This small molecule binds to this protein.
Small molecule (SMILES): CC(=O)N[C@@H]1[C@@H](O)[C@H](O)[C@@H](CO)O[C@H]1O

Sequence of chain 1.B:
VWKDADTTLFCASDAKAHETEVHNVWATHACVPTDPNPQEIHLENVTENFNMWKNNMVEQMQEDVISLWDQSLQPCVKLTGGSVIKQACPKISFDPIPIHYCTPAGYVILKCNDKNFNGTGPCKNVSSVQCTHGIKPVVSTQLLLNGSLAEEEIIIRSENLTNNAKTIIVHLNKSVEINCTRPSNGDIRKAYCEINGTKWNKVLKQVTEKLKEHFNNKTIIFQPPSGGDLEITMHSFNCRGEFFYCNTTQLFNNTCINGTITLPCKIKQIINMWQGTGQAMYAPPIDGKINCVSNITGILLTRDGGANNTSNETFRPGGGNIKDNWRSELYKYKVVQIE

Binding-site contacts:
Ligand atom O4 contacts residue VAL307 of chain 1.B at 3.8 Å.
Ligand atom C8 contacts residue PHE243 of chain 1.B at 4.3 Å (hydrophobic).
Ligand atom C5 contacts residue ASN146 of chain 1.B at 3.6 Å.
Ligand atom C2 contacts residue SER308 of chain 1.B at 3.5 Å.
Ligand atom C8 contacts residue SER308 of chain 1.B at 3.5 Å.
Ligand atom N2 contacts residue ASN146 of chain 1.B at 2.8 Å (h-bond).
Ligand atom C3 contacts residue SER308 of chain 1.B at 3.9 Å.
Ligand atom C2 contacts residue VAL307 of chain 1.B at 4.2 Å (hydrophobic).
Ligand atom O7 contacts residue ASN146 of chain 1.B at 3.6 Å.
Ligand atom O5 contacts residue ASN146 of chain 1.B at 2.4 Å (h-bond).
Ligand atom O3 contacts residue CYS306 of chain 1.B at 3.3 Å (h-bond).
Ligand atom O5 contacts residue NAG1 of chain 1.Z at 3.6 Å (h-bond).
Ligand atom C3 contacts residue ASN146 of chain 1.B at 3.7 Å.
Ligand atom C2 contacts residue ASN146 of chain 1.B at 2.4 Å.
Ligand atom C5 contacts residue VAL307 of chain 1.B at 3.5 Å (hydrophobic).
Ligand atom C1 contacts residue SER308 of chain 1.B at 3.7 Å.
Ligand atom O7 contacts residue VAL138 of chain 1.B at 4.2 Å.
Ligand atom O7 contacts residue PRO96 of chain 1.B at 4.1 Å.
Ligand atom C4 contacts residue ARG246 of chain 1.B at 4.2 Å.
Ligand atom O5 contacts residue VAL307 of chain 1.B at 4.2 Å.
Ligand atom O3 contacts residue ARG246 of chain 1.B at 3.5 Å (salt-bridge).
Ligand atom C4 contacts residue ASP95 of chain 1.B at 4.3 Å.
Ligand atom O5 contacts residue LYS136 of chain 1.B at 4.3 Å.
Ligand atom O6 contacts residue ASP95 of chain 1.B at 4.2 Å.
Ligand atom C5 contacts residue NAG1 of chain 1.Z at 4.0 Å.
Ligand atom C3 contacts residue VAL307 of chain 1.B at 3.5 Å (hydrophobic).
Ligand atom O4 contacts residue ARG246 of chain 1.B at 3.3 Å (salt-bridge).
Ligand atom C4 contacts residue ASN146 of chain 1.B at 4.2 Å.
Ligand atom C6 contacts residue NAG1 of chain 1.Z at 3.9 Å.
Ligand atom C7 contacts residue ASN146 of chain 1.B at 3.4 Å.
Ligand atom C7 contacts residue SER308 of chain 1.B at 3.5 Å.
Ligand atom C1 contacts residue ASN146 of chain 1.B at 1.4 Å.
Ligand atom C8 contacts residue LEU145 of chain 1.B at 3.7 Å (hydrophobic).
Ligand atom C4 contacts residue VAL307 of chain 1.B at 3.8 Å (hydrophobic).
Ligand atom O6 contacts residue LYS136 of chain 1.B at 3.9 Å.
Ligand atom C1 contacts residue NAG1 of chain 1.Z at 4.3 Å.
Ligand atom C8 contacts residue VAL138 of chain 1.B at 4.1 Å (hydrophobic).
Ligand atom C1 contacts residue VAL307 of chain 1.B at 3.9 Å (hydrophobic).
Ligand atom C8 contacts residue ASN244 of chain 1.B at 4.0 Å.
Ligand atom N2 contacts residue SER308 of chain 1.B at 2.6 Å (h-bond).